The protein below binds the small molecule below.
Small molecule (SMILES): C[C@@H]1OCC2(CCN(c3nn4ccc(-c5cccc(Cl)c5Cl)c4c(=O)n3C)CC2)[C@H]1N

Binding-site contacts:
Ligand atom CL1 contacts residue GLN257 of chain 1.B at 3.3 Å.
Ligand atom C9 contacts residue LEU254 of chain 1.B at 3.6 Å (hydrophobic).
Ligand atom C9 contacts residue GLU250 of chain 1.B at 3.2 Å.
Ligand atom C19 contacts residue LEU216 of chain 1.B at 3.1 Å (hydrophobic).
Ligand atom CL1 contacts residue THR253 of chain 1.B at 3.7 Å.
Ligand atom N14 contacts residue THR253 of chain 1.B at 3.5 Å.
Ligand atom C9 contacts residue THR253 of chain 1.B at 3.4 Å.
Ligand atom C4 contacts residue ARG111 of chain 1.B at 3.7 Å.
Ligand atom C29 contacts residue THR253 of chain 1.B at 3.1 Å.
Ligand atom C21 contacts residue ARG111 of chain 1.B at 3.6 Å.
Ligand atom C6 contacts residue ARG111 of chain 1.B at 3.6 Å.
Ligand atom C8 contacts residue PRO491 of chain 1.B at 3.3 Å (hydrophobic).
Ligand atom CL1 contacts residue ARG111 of chain 1.B at 3.5 Å.
Ligand atom C30 contacts residue GLU249 of chain 1.B at 3.2 Å.
Ligand atom C4 contacts residue LYS492 of chain 1.B at 3.7 Å.
Ligand atom C17 contacts residue THR219 of chain 1.B at 3.8 Å.
Ligand atom O28 contacts residue PHE113 of chain 1.B at 3.1 Å (h-bond).
Ligand atom N31 contacts residue PHE113 of chain 1.B at 3.1 Å (h-bond).
Ligand atom N16 contacts residue THR219 of chain 1.B at 3.7 Å.
Ligand atom C26 contacts residue PHE113 of chain 1.B at 3.5 Å (hydrophobic).
Ligand atom N14 contacts residue THR219 of chain 1.B at 3.7 Å.
Ligand atom N31 contacts residue HIS114 of chain 1.B at 3.2 Å.
Ligand atom C8 contacts residue LEU254 of chain 1.B at 3.6 Å (hydrophobic).
Ligand atom CL2 contacts residue GLN495 of chain 1.B at 3.4 Å.
Ligand atom O28 contacts residue THR108 of chain 1.B at 2.7 Å (h-bond).
Ligand atom C29 contacts residue THR108 of chain 1.B at 3.3 Å.
Ligand atom C27 contacts residue PHE113 of chain 1.B at 3.2 Å (hydrophobic).
Ligand atom N16 contacts residue ARG111 of chain 1.B at 3.8 Å.
Ligand atom C15 contacts residue THR219 of chain 1.B at 3.6 Å.
Ligand atom C22 contacts residue GLU110 of chain 1.B at 3.6 Å.
Ligand atom C22 contacts residue PHE113 of chain 1.B at 3.1 Å (hydrophobic).
Ligand atom C19 contacts residue THR218 of chain 1.B at 3.5 Å.
Ligand atom C19 contacts residue ARG111 of chain 1.B at 3.2 Å.
Ligand atom C2 contacts residue ARG111 of chain 1.B at 3.7 Å.
Ligand atom C21 contacts residue HIS114 of chain 1.B at 3.5 Å.
Ligand atom C7 contacts residue PRO491 of chain 1.B at 3.6 Å (hydrophobic).
Ligand atom C1 contacts residue ARG111 of chain 1.B at 3.4 Å.
Ligand atom C5 contacts residue ARG111 of chain 1.B at 3.5 Å.
Ligand atom N10 contacts residue THR253 of chain 1.B at 3.4 Å.
Ligand atom O18 contacts residue ARG111 of chain 1.B at 3.5 Å (salt-bridge).

Sequence of chain 1.B:
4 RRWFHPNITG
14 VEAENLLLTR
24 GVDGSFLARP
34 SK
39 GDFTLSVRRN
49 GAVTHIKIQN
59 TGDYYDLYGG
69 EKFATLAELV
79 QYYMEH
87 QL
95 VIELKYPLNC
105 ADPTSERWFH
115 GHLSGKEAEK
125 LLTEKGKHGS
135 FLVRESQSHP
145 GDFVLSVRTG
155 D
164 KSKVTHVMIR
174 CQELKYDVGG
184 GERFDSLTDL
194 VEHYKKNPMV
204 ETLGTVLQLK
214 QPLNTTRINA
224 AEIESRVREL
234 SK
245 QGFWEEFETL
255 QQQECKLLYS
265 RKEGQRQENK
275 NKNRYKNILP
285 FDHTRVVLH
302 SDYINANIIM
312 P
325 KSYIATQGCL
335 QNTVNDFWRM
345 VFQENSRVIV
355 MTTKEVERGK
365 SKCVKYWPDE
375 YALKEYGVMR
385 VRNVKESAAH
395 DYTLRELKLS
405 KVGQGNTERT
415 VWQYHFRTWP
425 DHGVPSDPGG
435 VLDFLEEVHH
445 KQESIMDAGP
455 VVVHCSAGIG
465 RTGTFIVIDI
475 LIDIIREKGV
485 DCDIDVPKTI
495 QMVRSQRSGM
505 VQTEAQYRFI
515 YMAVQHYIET